Sequence of chain 6.A:
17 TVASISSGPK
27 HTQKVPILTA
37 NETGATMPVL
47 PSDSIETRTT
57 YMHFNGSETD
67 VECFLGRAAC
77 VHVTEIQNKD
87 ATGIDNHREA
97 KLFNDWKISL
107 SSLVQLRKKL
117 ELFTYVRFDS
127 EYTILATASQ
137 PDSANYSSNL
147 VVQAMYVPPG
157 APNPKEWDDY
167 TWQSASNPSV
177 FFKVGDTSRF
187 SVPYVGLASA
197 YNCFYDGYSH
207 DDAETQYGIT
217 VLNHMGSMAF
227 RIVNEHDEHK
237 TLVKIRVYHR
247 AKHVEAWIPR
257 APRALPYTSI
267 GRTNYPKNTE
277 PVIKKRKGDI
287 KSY

The small molecule below binds the protein below.
Small molecule (SMILES): Cc1cc(CCCCCOc2ccc(C3=NCCO3)cc2)on1

Sequence of chain 6.C:
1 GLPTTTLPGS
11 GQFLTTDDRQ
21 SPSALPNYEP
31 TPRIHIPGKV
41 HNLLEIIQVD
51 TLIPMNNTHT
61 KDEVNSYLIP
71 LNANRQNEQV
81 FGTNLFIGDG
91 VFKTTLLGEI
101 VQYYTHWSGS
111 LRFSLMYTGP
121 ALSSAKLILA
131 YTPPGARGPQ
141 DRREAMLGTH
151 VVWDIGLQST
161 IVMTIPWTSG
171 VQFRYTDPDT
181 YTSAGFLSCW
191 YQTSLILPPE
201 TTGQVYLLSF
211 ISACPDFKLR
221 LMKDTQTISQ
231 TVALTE

Binding-site contacts:
Ligand atom C5 contacts residue LEU106 of chain 6.A at 3.8 Å (hydrophobic).
Ligand atom C5B contacts residue TYR128 of chain 6.A at 4.0 Å (hydrophobic).
Ligand atom O1 contacts residue LEU106 of chain 6.A at 3.8 Å.
Ligand atom C6B contacts residue ILE104 of chain 6.A at 3.6 Å (hydrophobic).
Ligand atom C4B contacts residue TYR152 of chain 6.A at 3.8 Å (hydrophobic).
Ligand atom C2C contacts residue TYR197 of chain 6.A at 3.7 Å (hydrophobic).
Ligand atom C2B contacts residue VAL188 of chain 6.A at 3.5 Å (hydrophobic).
Ligand atom O1B contacts residue ILE104 of chain 6.A at 3.9 Å.
Ligand atom N2 contacts residue LEU106 of chain 6.A at 3.8 Å.
Ligand atom C1C contacts residue TYR128 of chain 6.A at 3.7 Å (hydrophobic).
Ligand atom O1 contacts residue MET221 of chain 6.A at 3.9 Å.
Ligand atom C1B contacts residue ILE104 of chain 6.A at 4.0 Å (hydrophobic).
Ligand atom C5B contacts residue PHE186 of chain 6.A at 3.9 Å (hydrophobic).
Ligand atom C2A contacts residue PHE186 of chain 6.A at 3.3 Å (hydrophobic).
Ligand atom C4B contacts residue PHE186 of chain 6.A at 3.6 Å (hydrophobic).
Ligand atom C5A contacts residue PHE186 of chain 6.A at 3.5 Å (hydrophobic).
Ligand atom C3B contacts residue VAL188 of chain 6.A at 3.8 Å (hydrophobic).
Ligand atom C3C contacts residue TYR128 of chain 6.A at 3.4 Å (hydrophobic).
Ligand atom C5A contacts residue VAL176 of chain 6.A at 3.6 Å (hydrophobic).
Ligand atom O1B contacts residue TYR128 of chain 6.A at 3.4 Å (h-bond).
Ligand atom C4 contacts residue LEU106 of chain 6.A at 3.9 Å (hydrophobic).
Ligand atom C1B contacts residue VAL188 of chain 6.A at 3.8 Å (hydrophobic).
Ligand atom C3B contacts residue TYR152 of chain 6.A at 3.7 Å (hydrophobic).
Ligand atom N3A contacts residue ALA24 of chain 6.C at 3.8 Å.
Ligand atom C1C contacts residue LEU106 of chain 6.A at 3.8 Å (hydrophobic).
Ligand atom C5A contacts residue ALA150 of chain 6.A at 3.6 Å (hydrophobic).
Ligand atom C5C contacts residue VAL191 of chain 6.A at 3.8 Å (hydrophobic).
Ligand atom N3A contacts residue PRO174 of chain 6.A at 3.7 Å.
Ligand atom C4A contacts residue PRO174 of chain 6.A at 3.1 Å (hydrophobic).
Ligand atom C4 contacts residue TYR197 of chain 6.A at 3.8 Å (hydrophobic).
Ligand atom C6B contacts residue TYR128 of chain 6.A at 3.3 Å (hydrophobic).
Ligand atom O1A contacts residue PHE186 of chain 6.A at 3.0 Å.
Ligand atom C1B contacts residue TYR128 of chain 6.A at 3.6 Å (hydrophobic).
Ligand atom C2A contacts residue TYR152 of chain 6.A at 3.6 Å (hydrophobic).
Ligand atom N3A contacts residue PHE186 of chain 6.A at 4.0 Å.
Ligand atom C2C contacts residue MET221 of chain 6.A at 4.0 Å (hydrophobic).
Ligand atom C5B contacts residue MET224 of chain 6.A at 3.8 Å (hydrophobic).
Ligand atom C4C contacts residue VAL188 of chain 6.A at 3.7 Å (hydrophobic).
Ligand atom N3A contacts residue TYR152 of chain 6.A at 3.5 Å.
Ligand atom C4C contacts residue VAL191 of chain 6.A at 3.0 Å (hydrophobic).